Binding-site contacts:
Ligand atom C2 contacts residue ASN689 of chain 1.C at 2.5 Å.
Ligand atom C7 contacts residue ASN689 of chain 1.C at 3.5 Å.
Ligand atom C2 contacts residue TYR776 of chain 1.B at 4.3 Å (hydrophobic).
Ligand atom O5 contacts residue TYR776 of chain 1.B at 4.4 Å.
Ligand atom C3 contacts residue TYR776 of chain 1.B at 4.4 Å (hydrophobic).
Ligand atom O6 contacts residue TYR776 of chain 1.B at 4.2 Å.
Ligand atom C5 contacts residue ASN689 of chain 1.C at 3.7 Å.
Ligand atom O6 contacts residue ASN689 of chain 1.C at 4.1 Å.
Ligand atom O5 contacts residue ASN689 of chain 1.C at 2.4 Å (h-bond).
Ligand atom O3 contacts residue TYR776 of chain 1.B at 4.1 Å.
Ligand atom O4 contacts residue TYR776 of chain 1.B at 4.4 Å.
Ligand atom C3 contacts residue ASN689 of chain 1.C at 3.8 Å.
Ligand atom O7 contacts residue ASN689 of chain 1.C at 3.8 Å.
Ligand atom N2 contacts residue ASN689 of chain 1.C at 2.9 Å (h-bond).
Ligand atom C4 contacts residue TYR776 of chain 1.B at 3.7 Å (hydrophobic).
Ligand atom O6 contacts residue ILE774 of chain 1.B at 3.5 Å.
Ligand atom C6 contacts residue TYR776 of chain 1.B at 4.4 Å (hydrophobic).
Ligand atom C1 contacts residue ASN689 of chain 1.C at 1.4 Å.
Ligand atom C6 contacts residue ILE774 of chain 1.B at 3.8 Å (hydrophobic).
Ligand atom C5 contacts residue TYR776 of chain 1.B at 4.4 Å (hydrophobic).
Ligand atom C4 contacts residue ASN689 of chain 1.C at 4.3 Å.

Sequence of chain 1.C:
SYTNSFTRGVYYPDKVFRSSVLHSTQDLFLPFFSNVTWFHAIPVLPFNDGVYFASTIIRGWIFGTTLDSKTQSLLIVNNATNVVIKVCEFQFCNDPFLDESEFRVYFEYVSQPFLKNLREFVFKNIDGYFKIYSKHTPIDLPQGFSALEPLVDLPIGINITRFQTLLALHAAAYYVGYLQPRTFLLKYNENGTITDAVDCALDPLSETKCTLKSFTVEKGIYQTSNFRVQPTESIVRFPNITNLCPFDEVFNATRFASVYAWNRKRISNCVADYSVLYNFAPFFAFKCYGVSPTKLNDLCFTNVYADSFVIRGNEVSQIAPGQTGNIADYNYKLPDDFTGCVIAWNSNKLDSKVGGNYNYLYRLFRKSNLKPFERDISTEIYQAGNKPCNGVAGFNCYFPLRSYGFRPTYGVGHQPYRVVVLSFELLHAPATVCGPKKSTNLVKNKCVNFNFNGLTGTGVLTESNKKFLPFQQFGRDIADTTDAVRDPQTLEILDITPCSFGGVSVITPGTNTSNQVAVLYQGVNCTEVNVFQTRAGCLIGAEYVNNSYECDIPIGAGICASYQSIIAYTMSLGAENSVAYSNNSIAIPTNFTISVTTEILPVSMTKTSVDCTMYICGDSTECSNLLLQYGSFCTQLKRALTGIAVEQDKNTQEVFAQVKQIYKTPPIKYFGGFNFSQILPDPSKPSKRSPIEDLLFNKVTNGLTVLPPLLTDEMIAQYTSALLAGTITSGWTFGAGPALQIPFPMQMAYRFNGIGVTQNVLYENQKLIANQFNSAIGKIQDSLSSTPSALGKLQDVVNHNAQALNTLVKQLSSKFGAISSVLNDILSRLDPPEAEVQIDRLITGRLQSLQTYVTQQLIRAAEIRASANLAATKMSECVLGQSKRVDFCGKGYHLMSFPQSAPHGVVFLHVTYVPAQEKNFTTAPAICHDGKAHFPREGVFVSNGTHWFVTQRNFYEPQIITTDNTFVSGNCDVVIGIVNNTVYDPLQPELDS

Sequence of chain 1.B:
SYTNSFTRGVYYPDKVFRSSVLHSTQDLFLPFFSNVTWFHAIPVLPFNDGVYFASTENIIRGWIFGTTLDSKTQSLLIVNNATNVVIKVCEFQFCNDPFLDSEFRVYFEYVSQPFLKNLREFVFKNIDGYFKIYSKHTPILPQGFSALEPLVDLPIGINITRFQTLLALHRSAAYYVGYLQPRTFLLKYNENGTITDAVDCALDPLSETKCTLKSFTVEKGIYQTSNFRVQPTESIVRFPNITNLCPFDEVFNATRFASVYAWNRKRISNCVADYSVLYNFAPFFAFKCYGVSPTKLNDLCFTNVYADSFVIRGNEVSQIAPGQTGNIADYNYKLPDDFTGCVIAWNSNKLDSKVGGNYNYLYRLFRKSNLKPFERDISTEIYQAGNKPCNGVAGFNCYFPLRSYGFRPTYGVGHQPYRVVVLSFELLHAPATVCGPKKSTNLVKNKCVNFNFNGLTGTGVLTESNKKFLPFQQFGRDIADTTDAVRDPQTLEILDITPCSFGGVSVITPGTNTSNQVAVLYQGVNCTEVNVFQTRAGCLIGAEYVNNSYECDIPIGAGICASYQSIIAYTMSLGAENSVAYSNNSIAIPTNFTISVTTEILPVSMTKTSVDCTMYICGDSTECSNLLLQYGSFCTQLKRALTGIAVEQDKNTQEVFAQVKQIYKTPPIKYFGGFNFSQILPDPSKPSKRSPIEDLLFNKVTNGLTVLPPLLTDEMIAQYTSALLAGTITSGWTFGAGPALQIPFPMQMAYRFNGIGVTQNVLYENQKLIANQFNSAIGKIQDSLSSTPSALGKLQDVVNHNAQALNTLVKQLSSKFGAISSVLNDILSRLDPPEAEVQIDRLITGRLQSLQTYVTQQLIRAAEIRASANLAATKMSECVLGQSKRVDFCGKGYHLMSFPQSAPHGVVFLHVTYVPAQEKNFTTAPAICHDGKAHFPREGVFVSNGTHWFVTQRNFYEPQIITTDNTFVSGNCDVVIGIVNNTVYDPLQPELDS

This protein binds this small molecule.
Small molecule (SMILES): CC(=O)N[C@@H]1[C@@H](O)[C@H](O)[C@@H](CO)O[C@H]1O